Sequence of chain 67.A:
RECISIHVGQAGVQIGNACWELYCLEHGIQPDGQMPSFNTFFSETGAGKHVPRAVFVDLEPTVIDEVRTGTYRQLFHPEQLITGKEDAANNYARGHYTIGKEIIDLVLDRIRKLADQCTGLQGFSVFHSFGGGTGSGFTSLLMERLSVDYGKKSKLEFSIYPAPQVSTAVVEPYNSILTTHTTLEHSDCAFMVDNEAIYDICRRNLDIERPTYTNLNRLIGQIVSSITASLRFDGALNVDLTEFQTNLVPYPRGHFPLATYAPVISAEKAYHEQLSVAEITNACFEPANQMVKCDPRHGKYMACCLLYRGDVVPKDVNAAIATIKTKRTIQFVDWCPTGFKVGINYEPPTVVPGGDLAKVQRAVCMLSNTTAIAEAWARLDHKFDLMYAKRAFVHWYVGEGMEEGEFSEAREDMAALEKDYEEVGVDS

Sequence of chain 66.B:
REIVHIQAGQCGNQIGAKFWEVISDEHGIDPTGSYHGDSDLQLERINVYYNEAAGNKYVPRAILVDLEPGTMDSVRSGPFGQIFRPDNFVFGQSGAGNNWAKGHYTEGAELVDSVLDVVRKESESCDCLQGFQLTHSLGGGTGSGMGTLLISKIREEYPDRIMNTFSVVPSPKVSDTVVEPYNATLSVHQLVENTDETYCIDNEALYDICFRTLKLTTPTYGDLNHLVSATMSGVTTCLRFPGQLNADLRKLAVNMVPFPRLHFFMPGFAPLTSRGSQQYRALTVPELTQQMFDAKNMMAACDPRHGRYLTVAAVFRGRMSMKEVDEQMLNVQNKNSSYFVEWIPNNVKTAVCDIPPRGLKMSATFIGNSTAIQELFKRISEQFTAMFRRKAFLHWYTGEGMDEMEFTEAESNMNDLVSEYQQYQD

The protein below binds the small molecule below.
Small molecule (SMILES): Nc1nc2c(ncn2[C@@H]2O[C@H](CO[P](=O)(O)C[P](=O)(O)OP(=O)(O)O)[C@@H](O)[C@H]2O)c(=O)[nH]1

Binding-site contacts:
Ligand atom C2 contacts residue ASN204 of chain 66.B at 3.4 Å.
Ligand atom O3B contacts residue THR143 of chain 66.B at 3.1 Å (h-bond).
Ligand atom N1 contacts residue ASN329 of chain 67.A at 3.6 Å (h-bond).
Ligand atom O2A contacts residue CYS12 of chain 66.B at 3.3 Å (h-bond).
Ligand atom O3B contacts residue GLY142 of chain 66.B at 3.5 Å (h-bond).
Ligand atom O3G contacts residue MG1 of chain 66.F at 2.5 Å.
Ligand atom N2 contacts residue ASN226 of chain 66.B at 2.9 Å (h-bond).
Ligand atom O1B contacts residue GLN11 of chain 66.B at 3.2 Å (h-bond).
Ligand atom C5 contacts residue ASN329 of chain 67.A at 2.5 Å.
Ligand atom C2 contacts residue ASN226 of chain 66.B at 3.6 Å.
Ligand atom O6 contacts residue ASN226 of chain 66.B at 3.1 Å (h-bond).
Ligand atom O2B contacts residue GLY10 of chain 66.B at 3.2 Å.
Ligand atom C4 contacts residue ASN329 of chain 67.A at 3.0 Å.
Ligand atom O1G contacts residue LYS352 of chain 67.A at 3.1 Å (salt-bridge).
Ligand atom C6 contacts residue ASN329 of chain 67.A at 2.9 Å.
Ligand atom N1 contacts residue ASN226 of chain 66.B at 2.7 Å (h-bond).
Ligand atom O2A contacts residue GLN11 of chain 66.B at 3.5 Å (h-bond).
Ligand atom N1 contacts residue TYR222 of chain 66.B at 3.2 Å.
Ligand atom O6 contacts residue GLN15 of chain 66.B at 2.5 Å (h-bond).
Ligand atom C6 contacts residue ASN226 of chain 66.B at 3.3 Å.
Ligand atom N9 contacts residue ASN329 of chain 67.A at 3.3 Å (h-bond).
Ligand atom O1A contacts residue GLN11 of chain 66.B at 3.1 Å.
Ligand atom O6 contacts residue ASN329 of chain 67.A at 3.3 Å (h-bond).
Ligand atom O2B contacts residue GLY144 of chain 66.B at 2.7 Å (h-bond).
Ligand atom O1B contacts residue MG1 of chain 66.F at 2.4 Å.
Ligand atom N2 contacts residue ASN204 of chain 66.B at 2.6 Å (h-bond).
Ligand atom PB contacts residue THR143 of chain 66.B at 3.3 Å.
Ligand atom O3' contacts residue GLU181 of chain 66.B at 3.3 Å (salt-bridge).
Ligand atom O2G contacts residue ASN99 of chain 66.B at 2.9 Å (h-bond).
Ligand atom O2G contacts residue GLY142 of chain 66.B at 3.0 Å (h-bond).
Ligand atom N7 contacts residue ASN329 of chain 67.A at 2.8 Å (h-bond).
Ligand atom C8 contacts residue ASN329 of chain 67.A at 2.9 Å.
Ligand atom C4' contacts residue SER138 of chain 66.B at 3.2 Å.
Ligand atom O1G contacts residue THR143 of chain 66.B at 3.4 Å.
Ligand atom O4' contacts residue SER138 of chain 66.B at 3.3 Å (h-bond).
Ligand atom N3 contacts residue ASN204 of chain 66.B at 3.0 Å (h-bond).
Ligand atom O2B contacts residue THR143 of chain 66.B at 2.7 Å (h-bond).
Ligand atom C2 contacts residue TYR222 of chain 66.B at 3.5 Å (hydrophobic).
Ligand atom PG contacts residue MG1 of chain 66.F at 3.5 Å.
Ligand atom O1G contacts residue ALA97 of chain 66.B at 3.0 Å (h-bond).